Sequence of chain 1.U:
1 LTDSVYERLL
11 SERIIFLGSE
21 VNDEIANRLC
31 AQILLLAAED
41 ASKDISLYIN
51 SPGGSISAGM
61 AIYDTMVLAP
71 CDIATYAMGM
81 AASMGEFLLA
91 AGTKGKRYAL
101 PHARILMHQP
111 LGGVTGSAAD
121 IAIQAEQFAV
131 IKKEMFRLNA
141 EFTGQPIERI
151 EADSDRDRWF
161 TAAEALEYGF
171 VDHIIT

Sequence of chain 1.I:
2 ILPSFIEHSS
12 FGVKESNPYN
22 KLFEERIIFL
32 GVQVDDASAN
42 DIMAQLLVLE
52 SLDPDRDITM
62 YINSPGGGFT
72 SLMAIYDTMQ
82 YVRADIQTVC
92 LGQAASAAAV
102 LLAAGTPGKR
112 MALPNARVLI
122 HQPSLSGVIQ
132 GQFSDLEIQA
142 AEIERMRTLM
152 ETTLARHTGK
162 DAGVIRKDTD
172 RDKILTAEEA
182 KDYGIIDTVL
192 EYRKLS

A small-molecule ligand and the protein it binds are described below.
Small molecule (SMILES): CC(C)C[C@H](NC(=O)[C@H](CC(C)C)NC(=O)c1ccccc1)C(=O)O

Binding-site contacts:
Ligand atom O contacts residue PRO110 of chain 1.U at 3.2 Å.
Ligand atom C6 contacts residue PHE134 of chain 1.I at 3.9 Å (hydrophobic).
Ligand atom C6 contacts residue LEU111 of chain 1.U at 3.4 Å (hydrophobic).
Ligand atom OXT contacts residue MET84 of chain 1.U at 3.2 Å (h-bond).
Ligand atom C contacts residue SER83 of chain 1.U at 3.1 Å.
Ligand atom CG contacts residue LEU111 of chain 1.U at 3.8 Å (hydrophobic).
Ligand atom N contacts residue GLY54 of chain 1.U at 3.1 Å (h-bond).
Ligand atom C2 contacts residue AI41 of chain 1.GB at 3.6 Å.
Ligand atom O contacts residue LEU111 of chain 1.U at 3.0 Å (h-bond).
Ligand atom N contacts residue LEU111 of chain 1.U at 2.6 Å (h-bond).
Ligand atom CD1 contacts residue AI41 of chain 1.GB at 3.2 Å.
Ligand atom OXT contacts residue GLY53 of chain 1.U at 3.6 Å.
Ligand atom OXT contacts residue SER83 of chain 1.U at 3.2 Å.
Ligand atom O contacts residue ILE56 of chain 1.U at 3.6 Å.
Ligand atom OXT contacts residue GLY54 of chain 1.U at 2.9 Å (h-bond).
Ligand atom C5 contacts residue PHE134 of chain 1.I at 3.8 Å (hydrophobic).
Ligand atom C contacts residue ILE56 of chain 1.U at 3.7 Å (hydrophobic).
Ligand atom CB contacts residue ILE56 of chain 1.U at 3.6 Å (hydrophobic).
Ligand atom C contacts residue HIS108 of chain 1.U at 3.9 Å.
Ligand atom C contacts residue LEU111 of chain 1.U at 3.5 Å (hydrophobic).
Ligand atom CA contacts residue GLY54 of chain 1.U at 3.9 Å.
Ligand atom C4 contacts residue PHE128 of chain 1.U at 4.0 Å (hydrophobic).
Ligand atom CD2 contacts residue HIS108 of chain 1.U at 3.0 Å.
Ligand atom CD2 contacts residue GLN109 of chain 1.U at 3.9 Å.
Ligand atom C3 contacts residue AI41 of chain 1.GB at 3.2 Å.
Ligand atom O1 contacts residue SER55 of chain 1.U at 3.8 Å.
Ligand atom C contacts residue GLY54 of chain 1.U at 3.6 Å.
Ligand atom C3 contacts residue ILE131 of chain 1.U at 3.5 Å (hydrophobic).
Ligand atom C4 contacts residue AI41 of chain 1.GB at 3.7 Å.
Ligand atom C contacts residue LEU111 of chain 1.U at 3.8 Å (hydrophobic).
Ligand atom CB contacts residue LEU111 of chain 1.U at 3.1 Å (hydrophobic).
Ligand atom O1 contacts residue ILE56 of chain 1.U at 2.9 Å (h-bond).
Ligand atom C6 contacts residue GLY112 of chain 1.U at 3.9 Å.
Ligand atom CD1 contacts residue MET135 of chain 1.U at 3.8 Å (hydrophobic).
Ligand atom CA contacts residue LEU111 of chain 1.U at 3.2 Å (hydrophobic).
Ligand atom CD1 contacts residue SER83 of chain 1.U at 4.0 Å.
Ligand atom O contacts residue SER83 of chain 1.U at 2.8 Å.
Ligand atom C contacts residue MET84 of chain 1.U at 3.9 Å (hydrophobic).
Ligand atom CD1 contacts residue MET84 of chain 1.U at 3.9 Å (hydrophobic).
Ligand atom O contacts residue HIS108 of chain 1.U at 3.0 Å (h-bond).